Binding-site contacts:
Ligand atom CE1 contacts residue PHE1011 of chain 1.C at 3.4 Å (hydrophobic).
Ligand atom C7 contacts residue ASP966 of chain 1.C at 3.1 Å.
Ligand atom O1 contacts residue SER965 of chain 1.C at 1.6 Å.
Ligand atom CE1 contacts residue GLY993 of chain 1.C at 3.4 Å.
Ligand atom O contacts residue GLY917 of chain 1.C at 2.7 Å.
Ligand atom NH2 contacts residue TYR609 of chain 1.C at 2.7 Å (h-bond).
Ligand atom CG3 contacts residue ARG132 of chain 1.C at 3.5 Å.
Ligand atom O contacts residue SER965 of chain 1.C at 2.9 Å.
Ligand atom O3 contacts residue ARG132 of chain 1.C at 3.4 Å (salt-bridge).
Ligand atom N1 contacts residue SER965 of chain 1.C at 3.3 Å.
Ligand atom C8 contacts residue GLY916 of chain 1.C at 3.5 Å.
Ligand atom NH1 contacts residue TYR609 of chain 1.C at 3.6 Å.
Ligand atom N contacts residue GLY918 of chain 1.C at 2.8 Å (h-bond).
Ligand atom CD6 contacts residue ARG131 of chain 1.C at 2.9 Å.
Ligand atom C6 contacts residue GLY918 of chain 1.C at 3.3 Å.
Ligand atom OE4 contacts residue TYR962 of chain 1.C at 3.2 Å (h-bond).
Ligand atom OE4 contacts residue ALA963 of chain 1.C at 3.4 Å.
Ligand atom C6 contacts residue SER965 of chain 1.C at 2.4 Å.
Ligand atom CA1 contacts residue GLY918 of chain 1.C at 3.1 Å.
Ligand atom O1 contacts residue ASP966 of chain 1.C at 1.9 Å (salt-bridge).
Ligand atom CZ1 contacts residue ASP936 of chain 1.D at 3.2 Å.
Ligand atom O contacts residue GLY916 of chain 1.C at 3.5 Å (h-bond).
Ligand atom C2 contacts residue THR995 of chain 1.C at 3.0 Å.
Ligand atom OE4 contacts residue GLY964 of chain 1.C at 2.7 Å (h-bond).
Ligand atom CB3 contacts residue GLY916 of chain 1.C at 3.4 Å.
Ligand atom C2 contacts residue ILE994 of chain 1.C at 3.4 Å (hydrophobic).
Ligand atom O12 contacts residue ILE994 of chain 1.C at 3.5 Å (h-bond).
Ligand atom CD1 contacts residue GLY993 of chain 1.C at 3.5 Å.
Ligand atom C1 contacts residue ASP936 of chain 1.D at 3.5 Å.
Ligand atom C3 contacts residue THR995 of chain 1.C at 3.1 Å.
Ligand atom OE5 contacts residue TRP988 of chain 1.C at 2.9 Å.
Ligand atom N2 contacts residue GLY916 of chain 1.C at 3.0 Å (h-bond).
Ligand atom O contacts residue GLY918 of chain 1.C at 2.2 Å (h-bond).
Ligand atom O contacts residue ASP966 of chain 1.C at 3.4 Å (salt-bridge).
Ligand atom C3 contacts residue PHE1011 of chain 1.C at 3.6 Å (hydrophobic).
Ligand atom O3 contacts residue ARG131 of chain 1.C at 3.4 Å (salt-bridge).
Ligand atom OE4 contacts residue ASN915 of chain 1.C at 3.5 Å (h-bond).
Ligand atom CA1 contacts residue SER965 of chain 1.C at 3.5 Å.
Ligand atom OXT contacts residue ARG132 of chain 1.C at 3.1 Å.
Ligand atom C7 contacts residue SER965 of chain 1.C at 2.0 Å.

The small molecule below binds the protein below.
Small molecule (SMILES): N=C(N)NCCC[C@H](NC(=O)C(=O)C(CC1CCCCC1)NC(=O)OCc1ccccc1)C(=O)N[C@@H](CCC(=O)O)C(=O)N[C@@H](CC1CCCCC1)C(=O)O

Sequence of chain 1.C:
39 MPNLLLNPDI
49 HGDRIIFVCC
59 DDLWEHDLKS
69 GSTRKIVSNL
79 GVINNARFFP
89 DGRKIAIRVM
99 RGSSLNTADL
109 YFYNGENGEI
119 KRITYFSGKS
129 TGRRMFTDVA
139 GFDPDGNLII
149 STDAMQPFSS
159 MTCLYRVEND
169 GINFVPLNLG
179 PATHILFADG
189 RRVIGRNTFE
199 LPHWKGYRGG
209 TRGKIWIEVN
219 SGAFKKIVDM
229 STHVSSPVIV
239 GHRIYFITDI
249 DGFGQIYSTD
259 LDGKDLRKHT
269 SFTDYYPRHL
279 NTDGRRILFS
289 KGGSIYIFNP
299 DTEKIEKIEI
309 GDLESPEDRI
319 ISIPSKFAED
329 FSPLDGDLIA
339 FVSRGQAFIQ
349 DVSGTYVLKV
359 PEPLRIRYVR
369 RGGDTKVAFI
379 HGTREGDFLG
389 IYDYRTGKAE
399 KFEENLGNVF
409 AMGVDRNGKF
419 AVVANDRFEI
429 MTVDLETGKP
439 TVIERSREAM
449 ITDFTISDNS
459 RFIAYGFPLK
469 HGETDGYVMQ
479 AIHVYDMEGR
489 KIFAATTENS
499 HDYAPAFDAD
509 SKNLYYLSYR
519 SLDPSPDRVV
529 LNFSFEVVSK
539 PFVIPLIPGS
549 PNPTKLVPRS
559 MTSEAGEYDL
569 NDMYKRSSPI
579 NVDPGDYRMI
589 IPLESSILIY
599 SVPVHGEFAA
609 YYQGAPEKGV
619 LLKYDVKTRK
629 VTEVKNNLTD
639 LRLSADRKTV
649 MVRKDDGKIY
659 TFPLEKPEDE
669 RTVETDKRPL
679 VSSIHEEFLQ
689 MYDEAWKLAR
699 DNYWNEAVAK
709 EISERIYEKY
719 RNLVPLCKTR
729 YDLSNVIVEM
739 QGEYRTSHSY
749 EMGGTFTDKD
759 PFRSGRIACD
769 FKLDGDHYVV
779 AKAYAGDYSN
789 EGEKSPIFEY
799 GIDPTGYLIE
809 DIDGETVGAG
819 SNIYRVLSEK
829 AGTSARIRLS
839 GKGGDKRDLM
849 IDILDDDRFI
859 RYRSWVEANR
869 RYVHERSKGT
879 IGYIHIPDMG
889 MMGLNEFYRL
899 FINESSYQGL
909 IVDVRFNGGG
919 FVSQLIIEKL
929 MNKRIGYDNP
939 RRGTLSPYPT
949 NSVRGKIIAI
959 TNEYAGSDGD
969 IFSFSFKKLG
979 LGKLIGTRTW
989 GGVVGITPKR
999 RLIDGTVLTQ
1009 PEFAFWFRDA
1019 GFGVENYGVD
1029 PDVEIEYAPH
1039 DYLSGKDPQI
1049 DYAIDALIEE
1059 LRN

Sequence of chain 1.D:
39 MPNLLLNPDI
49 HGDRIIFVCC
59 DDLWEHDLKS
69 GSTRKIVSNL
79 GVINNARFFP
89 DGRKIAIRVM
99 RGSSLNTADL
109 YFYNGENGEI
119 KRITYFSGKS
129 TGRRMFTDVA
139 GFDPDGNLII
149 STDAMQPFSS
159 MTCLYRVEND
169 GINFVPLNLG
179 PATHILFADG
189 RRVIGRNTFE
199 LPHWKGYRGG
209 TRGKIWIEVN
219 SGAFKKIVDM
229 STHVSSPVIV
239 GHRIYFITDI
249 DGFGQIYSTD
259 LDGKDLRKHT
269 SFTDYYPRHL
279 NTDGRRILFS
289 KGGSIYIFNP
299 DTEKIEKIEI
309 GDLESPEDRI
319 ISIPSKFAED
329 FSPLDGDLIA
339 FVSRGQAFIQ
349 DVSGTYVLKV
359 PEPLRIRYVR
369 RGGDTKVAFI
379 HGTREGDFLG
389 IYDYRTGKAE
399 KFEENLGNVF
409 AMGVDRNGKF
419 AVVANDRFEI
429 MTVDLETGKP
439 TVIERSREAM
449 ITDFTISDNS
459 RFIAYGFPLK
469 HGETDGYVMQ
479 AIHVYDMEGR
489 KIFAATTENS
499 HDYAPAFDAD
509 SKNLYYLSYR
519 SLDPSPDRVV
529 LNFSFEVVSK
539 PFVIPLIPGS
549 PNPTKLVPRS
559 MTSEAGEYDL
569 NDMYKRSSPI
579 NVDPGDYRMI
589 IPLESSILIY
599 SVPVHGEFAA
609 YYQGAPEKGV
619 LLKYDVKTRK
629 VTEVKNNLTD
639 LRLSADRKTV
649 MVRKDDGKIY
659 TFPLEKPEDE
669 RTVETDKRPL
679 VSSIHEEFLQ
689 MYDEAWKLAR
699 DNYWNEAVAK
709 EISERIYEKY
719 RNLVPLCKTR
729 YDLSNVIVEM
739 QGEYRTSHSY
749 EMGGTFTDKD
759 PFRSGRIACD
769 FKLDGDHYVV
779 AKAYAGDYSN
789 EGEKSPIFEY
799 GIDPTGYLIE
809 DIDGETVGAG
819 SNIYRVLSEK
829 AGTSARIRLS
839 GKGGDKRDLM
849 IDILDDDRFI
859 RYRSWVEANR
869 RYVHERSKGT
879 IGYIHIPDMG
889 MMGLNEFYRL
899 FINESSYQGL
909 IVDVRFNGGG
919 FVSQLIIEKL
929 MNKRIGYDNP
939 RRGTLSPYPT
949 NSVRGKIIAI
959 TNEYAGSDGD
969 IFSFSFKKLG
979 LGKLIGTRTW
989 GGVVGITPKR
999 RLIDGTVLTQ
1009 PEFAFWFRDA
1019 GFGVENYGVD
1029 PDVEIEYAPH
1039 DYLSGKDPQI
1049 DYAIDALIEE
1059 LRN